Binding-site contacts:
Ligand atom O1B contacts residue GLN11 of chain 1.C at 3.5 Å (h-bond).
Ligand atom O1B contacts residue MG1 of chain 1.R at 3.1 Å.
Ligand atom O3G contacts residue ASN99 of chain 1.C at 2.9 Å (h-bond).
Ligand atom O3G contacts residue ALA97 of chain 1.C at 3.4 Å.
Ligand atom N3 contacts residue ASN204 of chain 1.C at 3.4 Å (h-bond).
Ligand atom C2 contacts residue ASN204 of chain 1.C at 3.7 Å.
Ligand atom O2A contacts residue CYS12 of chain 1.C at 3.3 Å (h-bond).
Ligand atom O3G contacts residue GLY142 of chain 1.C at 3.5 Å (h-bond).
Ligand atom N9 contacts residue TYR222 of chain 1.C at 3.6 Å (h-bond).
Ligand atom O3' contacts residue ASP177 of chain 1.C at 3.6 Å.
Ligand atom N1 contacts residue TYR222 of chain 1.C at 3.2 Å.
Ligand atom C5 contacts residue TYR222 of chain 1.C at 3.3 Å (hydrophobic).
Ligand atom O3' contacts residue GLU181 of chain 1.C at 3.3 Å (salt-bridge).
Ligand atom O1A contacts residue GLN11 of chain 1.C at 3.4 Å.
Ligand atom N3 contacts residue TYR222 of chain 1.C at 3.6 Å.
Ligand atom C3A contacts residue MG1 of chain 1.R at 3.5 Å.
Ligand atom N7 contacts residue TYR222 of chain 1.C at 3.7 Å.
Ligand atom N2 contacts residue ASN204 of chain 1.C at 3.1 Å (h-bond).
Ligand atom C2 contacts residue TYR222 of chain 1.C at 3.5 Å (hydrophobic).
Ligand atom O2B contacts residue GLY141 of chain 1.C at 3.4 Å.
Ligand atom O2B contacts residue GLY144 of chain 1.C at 3.3 Å (h-bond).
Ligand atom O6 contacts residue GLN15 of chain 1.C at 3.0 Å (h-bond).
Ligand atom C6 contacts residue TYR222 of chain 1.C at 3.1 Å (hydrophobic).
Ligand atom O3B contacts residue THR143 of chain 1.C at 3.1 Å (h-bond).
Ligand atom O3B contacts residue GLY142 of chain 1.C at 3.0 Å (h-bond).
Ligand atom N1 contacts residue ASN226 of chain 1.C at 3.0 Å (h-bond).
Ligand atom C8 contacts residue TYR222 of chain 1.C at 3.7 Å (hydrophobic).
Ligand atom O3G contacts residue GLY98 of chain 1.C at 2.9 Å (h-bond).
Ligand atom O3B contacts residue GLY141 of chain 1.C at 3.6 Å.
Ligand atom O4' contacts residue SER138 of chain 1.C at 3.2 Å (h-bond).
Ligand atom O5' contacts residue SER138 of chain 1.C at 3.4 Å (h-bond).
Ligand atom O1G contacts residue ASN99 of chain 1.C at 2.7 Å (h-bond).
Ligand atom O6 contacts residue TYR222 of chain 1.C at 3.2 Å.
Ligand atom O1B contacts residue GLY10 of chain 1.C at 3.6 Å.
Ligand atom PG contacts residue ASN99 of chain 1.C at 3.7 Å.
Ligand atom O2A contacts residue GLN11 of chain 1.C at 2.8 Å (h-bond).
Ligand atom O2G contacts residue MG1 of chain 1.R at 2.7 Å.
Ligand atom C4 contacts residue TYR222 of chain 1.C at 3.6 Å (hydrophobic).
Ligand atom N2 contacts residue ASN226 of chain 1.C at 3.5 Å (h-bond).
Ligand atom O6 contacts residue ASN226 of chain 1.C at 3.3 Å (h-bond).

A small-molecule ligand and the protein it binds are described below.
Small molecule (SMILES): Nc1nc2c(ncn2[C@@H]2O[C@H](CO[P](=O)(O)C[P](=O)(O)OP(=O)(O)O)[C@@H](O)[C@H]2O)c(=O)[nH]1

Sequence of chain 1.C:
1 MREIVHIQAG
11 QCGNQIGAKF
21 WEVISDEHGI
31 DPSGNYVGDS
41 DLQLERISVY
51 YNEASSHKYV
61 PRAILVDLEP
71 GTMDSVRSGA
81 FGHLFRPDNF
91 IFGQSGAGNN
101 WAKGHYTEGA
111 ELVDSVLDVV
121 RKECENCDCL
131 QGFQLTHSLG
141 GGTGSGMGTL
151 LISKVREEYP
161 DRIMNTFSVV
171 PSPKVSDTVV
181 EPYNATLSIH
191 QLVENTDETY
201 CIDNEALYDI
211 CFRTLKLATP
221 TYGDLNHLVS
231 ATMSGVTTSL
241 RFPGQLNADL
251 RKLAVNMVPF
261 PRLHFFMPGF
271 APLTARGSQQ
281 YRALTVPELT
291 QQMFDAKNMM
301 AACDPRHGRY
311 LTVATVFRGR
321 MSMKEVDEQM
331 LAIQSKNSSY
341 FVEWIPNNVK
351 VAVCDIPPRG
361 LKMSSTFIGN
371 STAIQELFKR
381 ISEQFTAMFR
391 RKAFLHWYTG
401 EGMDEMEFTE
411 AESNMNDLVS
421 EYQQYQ